The small molecule below binds the protein below.
Small molecule (SMILES): CC(=O)N[C@@H]1[C@@H](O)[C@H](O)[C@@H](CO)O[C@H]1O

Sequence of chain 1.E:
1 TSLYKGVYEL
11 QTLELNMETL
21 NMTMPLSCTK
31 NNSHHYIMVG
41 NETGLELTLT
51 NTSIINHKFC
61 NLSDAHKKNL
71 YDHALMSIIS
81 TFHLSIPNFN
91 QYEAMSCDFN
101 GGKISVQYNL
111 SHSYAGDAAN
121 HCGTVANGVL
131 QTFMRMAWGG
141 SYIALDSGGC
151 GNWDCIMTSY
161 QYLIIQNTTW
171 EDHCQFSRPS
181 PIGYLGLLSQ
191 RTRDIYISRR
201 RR

Binding-site contacts:
Ligand atom C2 contacts residue GLU93 of chain 1.E at 4.0 Å.
Ligand atom O6 contacts residue SER113 of chain 1.E at 3.1 Å (h-bond).
Ligand atom N2 contacts residue GLU93 of chain 1.E at 4.3 Å.
Ligand atom O7 contacts residue HIS112 of chain 1.E at 3.2 Å.
Ligand atom C5 contacts residue SER113 of chain 1.E at 4.1 Å.
Ligand atom C1 contacts residue ASN109 of chain 1.E at 1.4 Å.
Ligand atom C6 contacts residue NAG1 of chain 1.Y at 3.9 Å.
Ligand atom C7 contacts residue NAG1 of chain 1.Y at 4.4 Å.
Ligand atom C5 contacts residue ASN109 of chain 1.E at 3.7 Å.
Ligand atom C7 contacts residue HIS112 of chain 1.E at 4.4 Å.
Ligand atom C8 contacts residue TYR162 of chain 1.E at 3.2 Å (hydrophobic).
Ligand atom C5 contacts residue NAG1 of chain 1.Y at 3.5 Å.
Ligand atom N2 contacts residue ASN109 of chain 1.E at 2.8 Å (h-bond).
Ligand atom C3 contacts residue ASN109 of chain 1.E at 3.8 Å.
Ligand atom C8 contacts residue ASN109 of chain 1.E at 4.0 Å.
Ligand atom O7 contacts residue NAG1 of chain 1.Y at 3.6 Å.
Ligand atom O3 contacts residue LYS58 of chain 1.E at 3.6 Å.
Ligand atom C7 contacts residue TYR162 of chain 1.E at 3.5 Å (hydrophobic).
Ligand atom C7 contacts residue ASN109 of chain 1.E at 3.3 Å.
Ligand atom C7 contacts residue HIS57 of chain 1.E at 4.2 Å.
Ligand atom C5 contacts residue HIS112 of chain 1.E at 4.5 Å.
Ligand atom O7 contacts residue TYR162 of chain 1.E at 3.0 Å (h-bond).
Ligand atom C1 contacts residue HIS112 of chain 1.E at 4.1 Å.
Ligand atom N2 contacts residue LYS58 of chain 1.E at 4.2 Å.
Ligand atom O6 contacts residue NAG1 of chain 1.Y at 4.5 Å.
Ligand atom C2 contacts residue ASN109 of chain 1.E at 2.4 Å.
Ligand atom C4 contacts residue NAG1 of chain 1.Y at 3.7 Å.
Ligand atom O5 contacts residue ASN109 of chain 1.E at 2.4 Å (h-bond).
Ligand atom O4 contacts residue NAG1 of chain 1.Y at 2.9 Å.
Ligand atom C6 contacts residue SER113 of chain 1.E at 3.5 Å.
Ligand atom C8 contacts residue HIS57 of chain 1.E at 3.2 Å.
Ligand atom C3 contacts residue NAG1 of chain 1.Y at 4.2 Å.
Ligand atom C4 contacts residue ASN109 of chain 1.E at 4.2 Å.
Ligand atom O7 contacts residue ASN109 of chain 1.E at 3.0 Å (h-bond).
Ligand atom O5 contacts residue HIS112 of chain 1.E at 4.5 Å.
Ligand atom C2 contacts residue LYS58 of chain 1.E at 4.3 Å.